This small molecule binds to this protein.
Small molecule (SMILES): CC(=O)N[C@H]1[C@H](O[C@H]2[C@H](O)[C@@H](NC(C)=O)CO[C@@H]2CO)O[C@H](CO)[C@@H](O[C@@H]2O[C@H](CO[C@H]3O[C@H](CO)[C@@H](O)[C@H](O)[C@@H]3O)[C@@H](O)[C@H](O[C@H]3O[C@H](CO)[C@@H](O)[C@H](O)[C@@H]3O)[C@@H]2O)[C@@H]1O

Sequence of chain 1.C:
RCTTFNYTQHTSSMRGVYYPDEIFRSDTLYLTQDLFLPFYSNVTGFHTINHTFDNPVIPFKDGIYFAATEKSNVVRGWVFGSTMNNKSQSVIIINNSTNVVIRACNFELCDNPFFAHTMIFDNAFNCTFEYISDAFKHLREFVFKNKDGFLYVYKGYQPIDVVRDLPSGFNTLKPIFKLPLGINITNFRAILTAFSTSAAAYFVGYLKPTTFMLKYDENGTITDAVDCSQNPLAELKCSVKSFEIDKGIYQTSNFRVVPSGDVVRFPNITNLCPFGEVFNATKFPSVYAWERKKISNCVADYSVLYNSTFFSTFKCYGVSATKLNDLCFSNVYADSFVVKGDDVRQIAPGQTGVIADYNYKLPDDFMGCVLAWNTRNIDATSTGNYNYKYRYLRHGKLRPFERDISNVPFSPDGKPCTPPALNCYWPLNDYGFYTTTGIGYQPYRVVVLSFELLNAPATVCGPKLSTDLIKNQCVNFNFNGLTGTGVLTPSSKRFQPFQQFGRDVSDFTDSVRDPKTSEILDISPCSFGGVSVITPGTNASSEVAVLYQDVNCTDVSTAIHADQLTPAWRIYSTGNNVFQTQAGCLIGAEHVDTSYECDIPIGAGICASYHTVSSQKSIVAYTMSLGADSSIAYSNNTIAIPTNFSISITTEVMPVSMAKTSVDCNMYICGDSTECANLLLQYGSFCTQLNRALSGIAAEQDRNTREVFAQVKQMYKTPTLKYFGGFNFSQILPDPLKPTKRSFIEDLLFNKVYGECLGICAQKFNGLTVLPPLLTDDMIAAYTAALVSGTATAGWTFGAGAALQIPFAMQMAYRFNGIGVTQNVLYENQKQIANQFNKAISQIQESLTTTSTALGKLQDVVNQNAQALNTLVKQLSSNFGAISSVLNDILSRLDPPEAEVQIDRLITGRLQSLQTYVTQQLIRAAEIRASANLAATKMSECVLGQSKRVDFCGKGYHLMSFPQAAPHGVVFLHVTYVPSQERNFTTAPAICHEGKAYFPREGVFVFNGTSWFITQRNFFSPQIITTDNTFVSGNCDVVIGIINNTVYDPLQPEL

Binding-site contacts:
Ligand atom C1 contacts residue PHE1104 of chain 1.C at 4.3 Å (hydrophobic).
Ligand atom C8 contacts residue ASN1099 of chain 1.C at 4.5 Å.
Ligand atom C2 contacts residue GLY1100 of chain 1.C at 4.2 Å.
Ligand atom O5 contacts residue PHE1104 of chain 1.C at 3.6 Å.
Ligand atom C5 contacts residue PHE1104 of chain 1.C at 3.9 Å (hydrophobic).
Ligand atom C7 contacts residue GLY1100 of chain 1.C at 4.0 Å.
Ligand atom N2 contacts residue ASN1099 of chain 1.C at 2.8 Å (h-bond).
Ligand atom C7 contacts residue ASN1099 of chain 1.C at 3.4 Å.
Ligand atom O6 contacts residue PHE1104 of chain 1.C at 3.3 Å.
Ligand atom C7 contacts residue ARG1074 of chain 1.C at 4.1 Å.
Ligand atom C3 contacts residue GLY1100 of chain 1.C at 4.5 Å.
Ligand atom C8 contacts residue ARG1074 of chain 1.C at 4.4 Å.
Ligand atom C8 contacts residue GLY1100 of chain 1.C at 3.8 Å.
Ligand atom C1 contacts residue GLY1100 of chain 1.C at 3.7 Å.
Ligand atom N2 contacts residue GLY1100 of chain 1.C at 3.7 Å.
Ligand atom O7 contacts residue ASN1099 of chain 1.C at 3.5 Å (h-bond).
Ligand atom O5 contacts residue ASN1099 of chain 1.C at 2.4 Å (h-bond).
Ligand atom C2 contacts residue ASN1099 of chain 1.C at 2.3 Å.
Ligand atom C5 contacts residue ASN1099 of chain 1.C at 3.7 Å.
Ligand atom C1 contacts residue ASN1099 of chain 1.C at 1.4 Å.
Ligand atom O6 contacts residue PRO1113 of chain 1.C at 4.5 Å.
Ligand atom O7 contacts residue ARG1074 of chain 1.C at 3.5 Å (salt-bridge).
Ligand atom C6 contacts residue PHE1104 of chain 1.C at 3.6 Å (hydrophobic).
Ligand atom C4 contacts residue ASN1099 of chain 1.C at 4.2 Å.
Ligand atom C3 contacts residue ASN1099 of chain 1.C at 3.6 Å.